Sequence of chain 2.B:
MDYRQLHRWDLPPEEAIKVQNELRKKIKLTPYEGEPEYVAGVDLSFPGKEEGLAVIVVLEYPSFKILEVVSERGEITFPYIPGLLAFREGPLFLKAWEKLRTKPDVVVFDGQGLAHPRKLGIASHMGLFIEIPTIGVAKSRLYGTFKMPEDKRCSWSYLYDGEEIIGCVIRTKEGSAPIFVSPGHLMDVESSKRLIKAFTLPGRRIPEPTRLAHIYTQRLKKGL

Binding-site contacts:
Ligand atom O4' contacts residue LEU142 of chain 1.B at 3.3 Å.
Ligand atom N7 contacts residue TYR80 of chain 1.B at 3.5 Å (h-bond).
Ligand atom OP1 contacts residue ARG211 of chain 2.B at 2.8 Å (salt-bridge).
Ligand atom N1 contacts residue TYR80 of chain 1.B at 3.2 Å.
Ligand atom O3' contacts residue SER140 of chain 1.B at 3.3 Å (h-bond).
Ligand atom N7 contacts residue GLY83 of chain 1.B at 2.9 Å (h-bond).
Ligand atom C6 contacts residue LEU85 of chain 1.B at 3.6 Å (hydrophobic).
Ligand atom OP1 contacts residue ALA138 of chain 1.B at 3.6 Å.
Ligand atom N3 contacts residue GLN112 of chain 1.B at 2.8 Å (h-bond).
Ligand atom C3' contacts residue SER140 of chain 1.B at 3.2 Å.
Ligand atom C3' contacts residue MG1 of chain 1.H at 3.4 Å.
Ligand atom N3 contacts residue TYR80 of chain 1.B at 3.6 Å.
Ligand atom C8 contacts residue TYR80 of chain 1.B at 3.5 Å (hydrophobic).
Ligand atom OP1 contacts residue ARG141 of chain 1.B at 3.5 Å (salt-bridge).
Ligand atom N1 contacts residue ILE122 of chain 1.B at 3.2 Å (h-bond).
Ligand atom N6 contacts residue HIS116 of chain 1.B at 3.5 Å.
Ligand atom C5 contacts residue TYR80 of chain 1.B at 3.2 Å (hydrophobic).
Ligand atom C6 contacts residue TYR80 of chain 1.B at 3.3 Å (hydrophobic).
Ligand atom O3' contacts residue ASP110 of chain 1.B at 2.6 Å (salt-bridge).
Ligand atom O5' contacts residue TYR80 of chain 1.B at 3.6 Å.
Ligand atom OP1 contacts residue LYS139 of chain 1.B at 2.8 Å (salt-bridge).
Ligand atom OP2 contacts residue TYR80 of chain 1.B at 2.7 Å (h-bond).
Ligand atom OP2 contacts residue SER140 of chain 1.B at 3.0 Å (h-bond).
Ligand atom C2 contacts residue GLN112 of chain 1.B at 3.2 Å.
Ligand atom C4 contacts residue TYR80 of chain 1.B at 3.5 Å (hydrophobic).
Ligand atom N6 contacts residue LEU85 of chain 1.B at 3.1 Å (h-bond).
Ligand atom N6 contacts residue LEU84 of chain 1.B at 3.2 Å (h-bond).
Ligand atom C2 contacts residue TYR80 of chain 1.B at 3.3 Å (hydrophobic).
Ligand atom C4' contacts residue SER140 of chain 1.B at 3.0 Å.
Ligand atom C5' contacts residue ARG141 of chain 1.B at 3.1 Å.
Ligand atom N6 contacts residue GLY83 of chain 1.B at 2.9 Å.
Ligand atom C5 contacts residue LEU85 of chain 1.B at 3.6 Å (hydrophobic).
Ligand atom O3' contacts residue MG1 of chain 1.H at 2.0 Å.
Ligand atom C5' contacts residue ASP110 of chain 1.B at 3.4 Å.
Ligand atom O4' contacts residue GLN112 of chain 1.B at 3.4 Å (h-bond).
Ligand atom C3' contacts residue ASP110 of chain 1.B at 3.4 Å.
Ligand atom C8 contacts residue TYR80 of chain 1.B at 3.6 Å (hydrophobic).
Ligand atom N1 contacts residue GLY121 of chain 1.B at 3.3 Å.
Ligand atom C2 contacts residue ILE122 of chain 1.B at 3.5 Å (hydrophobic).
Ligand atom C5' contacts residue SER140 of chain 1.B at 3.0 Å.

The small molecule below binds the protein below.
Small molecule (SMILES): Nc1ccn([C@H]2C[C@H](O[P](=O)(O)OC[C@H]3O[C@@H](n4cnc5c(=O)nc(N)[nH]c54)C[C@@H]3O[P](=O)(O)OC[C@H]3O[C@@H](n4cnc5c(N)ncnc54)C[C@@H]3O[P](=O)(O)OC[C@H]3O[C@@H](n4ccc(N)nc4=O)C[C@@H]3O[P](=O)(O)OC[C@H]3O[C@@H](n4cnc5c(N)ncnc54)C[C@@H]3O[P](=O)(O)OC[C@H]3O[C@@H](n4cnc5c(=O)nc(N)[nH]c54)C[C@@H]3O)[C@@H](CO)O2)c(=O)n1

Sequence of chain 1.B:
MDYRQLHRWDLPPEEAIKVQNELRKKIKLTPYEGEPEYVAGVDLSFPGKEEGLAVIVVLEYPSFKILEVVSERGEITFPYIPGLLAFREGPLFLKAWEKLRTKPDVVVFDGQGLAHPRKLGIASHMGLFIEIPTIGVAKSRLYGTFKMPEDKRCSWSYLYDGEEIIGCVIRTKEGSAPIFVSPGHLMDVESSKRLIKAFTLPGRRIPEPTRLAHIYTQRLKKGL